Sequence of chain 1.C:
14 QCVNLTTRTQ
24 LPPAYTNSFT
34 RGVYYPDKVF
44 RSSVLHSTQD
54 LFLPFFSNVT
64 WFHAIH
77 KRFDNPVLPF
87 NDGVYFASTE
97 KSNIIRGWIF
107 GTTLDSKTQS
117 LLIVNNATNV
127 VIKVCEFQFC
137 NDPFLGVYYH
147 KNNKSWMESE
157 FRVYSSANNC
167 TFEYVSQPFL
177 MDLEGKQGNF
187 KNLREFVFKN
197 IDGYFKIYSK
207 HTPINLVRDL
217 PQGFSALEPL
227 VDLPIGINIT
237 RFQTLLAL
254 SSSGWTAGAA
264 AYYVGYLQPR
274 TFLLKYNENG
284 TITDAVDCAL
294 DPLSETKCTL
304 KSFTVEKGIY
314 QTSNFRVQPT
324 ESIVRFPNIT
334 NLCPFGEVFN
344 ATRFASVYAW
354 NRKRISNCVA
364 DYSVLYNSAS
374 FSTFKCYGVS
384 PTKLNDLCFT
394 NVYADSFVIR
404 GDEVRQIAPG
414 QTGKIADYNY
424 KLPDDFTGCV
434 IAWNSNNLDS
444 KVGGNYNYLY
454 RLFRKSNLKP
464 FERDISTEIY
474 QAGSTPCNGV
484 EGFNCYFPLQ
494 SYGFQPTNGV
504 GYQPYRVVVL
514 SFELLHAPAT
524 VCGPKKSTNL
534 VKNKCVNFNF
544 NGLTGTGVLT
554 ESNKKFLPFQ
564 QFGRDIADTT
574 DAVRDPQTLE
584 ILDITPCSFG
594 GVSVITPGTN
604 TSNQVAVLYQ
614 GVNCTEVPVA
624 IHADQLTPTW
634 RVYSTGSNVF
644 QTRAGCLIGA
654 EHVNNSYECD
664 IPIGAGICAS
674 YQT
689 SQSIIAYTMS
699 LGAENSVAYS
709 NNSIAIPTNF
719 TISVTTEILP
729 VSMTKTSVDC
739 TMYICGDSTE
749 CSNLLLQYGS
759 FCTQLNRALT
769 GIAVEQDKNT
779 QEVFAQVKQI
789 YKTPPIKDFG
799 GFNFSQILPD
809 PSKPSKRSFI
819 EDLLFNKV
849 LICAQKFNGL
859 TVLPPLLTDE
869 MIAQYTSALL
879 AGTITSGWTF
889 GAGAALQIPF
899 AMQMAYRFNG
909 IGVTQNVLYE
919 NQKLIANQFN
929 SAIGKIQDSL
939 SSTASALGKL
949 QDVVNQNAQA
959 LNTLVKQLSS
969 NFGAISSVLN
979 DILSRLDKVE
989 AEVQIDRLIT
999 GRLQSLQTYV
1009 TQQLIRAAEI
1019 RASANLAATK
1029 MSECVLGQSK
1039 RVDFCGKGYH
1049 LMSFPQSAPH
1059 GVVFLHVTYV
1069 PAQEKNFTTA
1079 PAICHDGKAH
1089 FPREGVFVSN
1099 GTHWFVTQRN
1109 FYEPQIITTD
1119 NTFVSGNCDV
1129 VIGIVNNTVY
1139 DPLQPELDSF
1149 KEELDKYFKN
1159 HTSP

The small molecule below binds the protein below.
Small molecule (SMILES): CC(=O)N[C@H]1[C@H](O[C@H]2[C@H](O)[C@@H](NC(C)=O)CO[C@@H]2CO)O[C@H](CO)[C@@H](O)[C@@H]1O

Binding-site contacts:
Ligand atom C7 contacts residue ASN165 of chain 1.C at 3.4 Å.
Ligand atom C5 contacts residue ASN165 of chain 1.C at 3.7 Å.
Ligand atom C3 contacts residue ASN165 of chain 1.C at 3.8 Å.
Ligand atom N2 contacts residue ASN165 of chain 1.C at 2.9 Å (h-bond).
Ligand atom C7 contacts residue ILE468 of chain 1.B at 4.3 Å (hydrophobic).
Ligand atom O7 contacts residue ASN165 of chain 1.C at 3.3 Å (h-bond).
Ligand atom C1 contacts residue ASN165 of chain 1.C at 1.4 Å.
Ligand atom C1 contacts residue GLU132 of chain 1.C at 4.1 Å.
Ligand atom C8 contacts residue ALA352 of chain 1.B at 4.2 Å (hydrophobic).
Ligand atom C8 contacts residue ILE468 of chain 1.B at 3.6 Å (hydrophobic).
Ligand atom C4 contacts residue ASN165 of chain 1.C at 4.2 Å.
Ligand atom O5 contacts residue ASN165 of chain 1.C at 2.4 Å (h-bond).
Ligand atom C8 contacts residue TYR351 of chain 1.B at 3.8 Å (hydrophobic).
Ligand atom C2 contacts residue ASN165 of chain 1.C at 2.5 Å.

Sequence of chain 1.B:
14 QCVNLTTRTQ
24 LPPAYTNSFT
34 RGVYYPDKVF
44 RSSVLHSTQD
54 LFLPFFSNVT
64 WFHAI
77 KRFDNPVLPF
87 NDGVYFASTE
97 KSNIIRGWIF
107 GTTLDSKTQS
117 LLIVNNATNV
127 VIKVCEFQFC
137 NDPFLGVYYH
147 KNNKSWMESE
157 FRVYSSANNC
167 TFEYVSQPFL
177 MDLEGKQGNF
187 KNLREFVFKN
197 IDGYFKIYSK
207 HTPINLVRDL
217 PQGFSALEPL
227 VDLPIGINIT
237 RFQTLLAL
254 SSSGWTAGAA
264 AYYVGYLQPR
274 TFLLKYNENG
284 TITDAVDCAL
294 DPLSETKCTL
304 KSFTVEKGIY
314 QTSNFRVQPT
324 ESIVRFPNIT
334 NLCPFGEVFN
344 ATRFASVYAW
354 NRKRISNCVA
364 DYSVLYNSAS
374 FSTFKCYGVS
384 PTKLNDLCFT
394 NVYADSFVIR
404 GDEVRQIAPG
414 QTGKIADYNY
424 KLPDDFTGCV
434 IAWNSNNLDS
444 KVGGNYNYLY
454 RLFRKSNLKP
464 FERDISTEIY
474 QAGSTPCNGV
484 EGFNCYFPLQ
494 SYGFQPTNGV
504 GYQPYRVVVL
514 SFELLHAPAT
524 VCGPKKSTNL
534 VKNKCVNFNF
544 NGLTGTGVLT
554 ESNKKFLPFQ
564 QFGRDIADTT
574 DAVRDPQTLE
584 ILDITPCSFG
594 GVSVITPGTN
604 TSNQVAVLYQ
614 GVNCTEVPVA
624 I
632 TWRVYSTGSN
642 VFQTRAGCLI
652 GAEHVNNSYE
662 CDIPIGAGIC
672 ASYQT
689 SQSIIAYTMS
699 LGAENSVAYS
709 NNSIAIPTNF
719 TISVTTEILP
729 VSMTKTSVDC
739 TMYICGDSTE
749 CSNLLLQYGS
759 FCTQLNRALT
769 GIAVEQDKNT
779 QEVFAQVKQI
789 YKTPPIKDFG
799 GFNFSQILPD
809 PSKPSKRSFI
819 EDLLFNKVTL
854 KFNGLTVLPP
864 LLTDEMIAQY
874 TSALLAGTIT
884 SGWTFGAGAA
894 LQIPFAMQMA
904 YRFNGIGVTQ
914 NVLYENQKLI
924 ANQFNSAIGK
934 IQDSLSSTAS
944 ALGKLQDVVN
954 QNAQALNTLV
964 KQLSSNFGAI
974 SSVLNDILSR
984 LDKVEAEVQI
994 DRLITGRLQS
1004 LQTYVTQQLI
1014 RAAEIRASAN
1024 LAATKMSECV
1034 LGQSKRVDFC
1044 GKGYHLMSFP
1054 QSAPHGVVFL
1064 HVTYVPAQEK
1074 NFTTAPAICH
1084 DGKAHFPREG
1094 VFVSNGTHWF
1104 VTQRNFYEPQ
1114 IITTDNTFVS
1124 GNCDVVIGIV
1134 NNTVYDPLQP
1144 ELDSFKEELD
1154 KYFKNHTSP